The small molecule below binds the protein below.
Small molecule (SMILES): CCN(CC)C(=O)C[C@H](NC(=O)CCc1ccccc1)C(=O)N[C@@H](COC)C(=O)NCc1cccc2ccccc12

Sequence of chain 1.V:
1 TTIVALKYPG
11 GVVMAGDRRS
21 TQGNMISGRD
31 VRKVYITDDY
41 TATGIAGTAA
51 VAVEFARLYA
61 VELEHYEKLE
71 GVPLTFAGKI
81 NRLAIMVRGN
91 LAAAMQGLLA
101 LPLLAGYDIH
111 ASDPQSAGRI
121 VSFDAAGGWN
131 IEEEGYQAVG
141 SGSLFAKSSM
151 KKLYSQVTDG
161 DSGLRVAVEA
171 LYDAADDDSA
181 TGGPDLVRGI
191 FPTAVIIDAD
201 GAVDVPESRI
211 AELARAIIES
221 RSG

Sequence of chain 1.BA:
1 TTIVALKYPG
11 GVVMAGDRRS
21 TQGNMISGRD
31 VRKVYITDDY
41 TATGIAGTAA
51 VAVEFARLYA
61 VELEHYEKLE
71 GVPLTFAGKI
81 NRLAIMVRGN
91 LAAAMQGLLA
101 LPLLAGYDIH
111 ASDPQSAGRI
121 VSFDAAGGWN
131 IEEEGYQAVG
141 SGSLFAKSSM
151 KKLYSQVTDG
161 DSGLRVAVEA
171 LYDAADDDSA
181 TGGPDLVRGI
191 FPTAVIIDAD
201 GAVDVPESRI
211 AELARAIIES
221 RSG

Binding-site contacts:
Ligand atom C15 contacts residue ALA49 of chain 1.BA at 3.5 Å (hydrophobic).
Ligand atom C10 contacts residue ALA52 of chain 1.BA at 3.7 Å (hydrophobic).
Ligand atom C07 contacts residue THR1 of chain 1.BA at 3.2 Å.
Ligand atom C28 contacts residue ASP124 of chain 1.V at 3.4 Å.
Ligand atom C02 contacts residue THR21 of chain 1.BA at 3.5 Å.
Ligand atom C04 contacts residue THR21 of chain 1.BA at 3.6 Å.
Ligand atom O01 contacts residue THR48 of chain 1.BA at 3.7 Å.
Ligand atom O30 contacts residue GLN22 of chain 1.BA at 2.9 Å (h-bond).
Ligand atom C27 contacts residue PHE123 of chain 1.V at 3.4 Å (hydrophobic).
Ligand atom N31 contacts residue ASP124 of chain 1.V at 2.9 Å (salt-bridge).
Ligand atom C37 contacts residue LEU91 of chain 1.V at 3.6 Å (hydrophobic).
Ligand atom C27 contacts residue ASP124 of chain 1.V at 3.5 Å.
Ligand atom C29 contacts residue TRP129 of chain 1.V at 3.4 Å (hydrophobic).
Ligand atom C14 contacts residue ALA49 of chain 1.BA at 3.6 Å (hydrophobic).
Ligand atom C23 contacts residue SER20 of chain 1.BA at 3.7 Å.
Ligand atom C05 contacts residue GLY47 of chain 1.BA at 3.5 Å.
Ligand atom C09 contacts residue LYS33 of chain 1.BA at 3.6 Å.
Ligand atom C15 contacts residue VAL31 of chain 1.BA at 3.6 Å (hydrophobic).
Ligand atom N06 contacts residue GLY47 of chain 1.BA at 2.7 Å (h-bond).
Ligand atom O30 contacts residue SER27 of chain 1.BA at 2.8 Å (h-bond).
Ligand atom O18 contacts residue SER20 of chain 1.BA at 3.3 Å.
Ligand atom O18 contacts residue THR21 of chain 1.BA at 3.2 Å (h-bond).
Ligand atom C28 contacts residue GLY128 of chain 1.V at 3.5 Å.
Ligand atom C22 contacts residue THR21 of chain 1.BA at 3.6 Å.
Ligand atom O41 contacts residue GLN22 of chain 1.BA at 3.4 Å.
Ligand atom C07 contacts residue GLY47 of chain 1.BA at 3.6 Å.
Ligand atom N03 contacts residue THR21 of chain 1.BA at 2.7 Å (h-bond).
Ligand atom C10 contacts residue LYS33 of chain 1.BA at 3.6 Å.
Ligand atom C04 contacts residue GLY47 of chain 1.BA at 3.5 Å.
Ligand atom C14 contacts residue SER20 of chain 1.BA at 3.7 Å.
Ligand atom C19 contacts residue THR21 of chain 1.BA at 3.5 Å.
Ligand atom C09 contacts residue ILE45 of chain 1.BA at 3.4 Å (hydrophobic).
Ligand atom C36 contacts residue ALA126 of chain 1.V at 3.5 Å (hydrophobic).
Ligand atom C23 contacts residue ASP124 of chain 1.V at 3.6 Å.
Ligand atom C16 contacts residue ALA49 of chain 1.BA at 3.6 Å (hydrophobic).
Ligand atom C10 contacts residue ILE45 of chain 1.BA at 3.4 Å (hydrophobic).
Ligand atom C24 contacts residue GLN22 of chain 1.BA at 3.7 Å.
Ligand atom O01 contacts residue ALA49 of chain 1.BA at 3.0 Å (h-bond).
Ligand atom C29 contacts residue ALA49 of chain 1.BA at 3.7 Å (hydrophobic).
Ligand atom C15 contacts residue SER20 of chain 1.BA at 3.5 Å.